Sequence of chain 1.A:
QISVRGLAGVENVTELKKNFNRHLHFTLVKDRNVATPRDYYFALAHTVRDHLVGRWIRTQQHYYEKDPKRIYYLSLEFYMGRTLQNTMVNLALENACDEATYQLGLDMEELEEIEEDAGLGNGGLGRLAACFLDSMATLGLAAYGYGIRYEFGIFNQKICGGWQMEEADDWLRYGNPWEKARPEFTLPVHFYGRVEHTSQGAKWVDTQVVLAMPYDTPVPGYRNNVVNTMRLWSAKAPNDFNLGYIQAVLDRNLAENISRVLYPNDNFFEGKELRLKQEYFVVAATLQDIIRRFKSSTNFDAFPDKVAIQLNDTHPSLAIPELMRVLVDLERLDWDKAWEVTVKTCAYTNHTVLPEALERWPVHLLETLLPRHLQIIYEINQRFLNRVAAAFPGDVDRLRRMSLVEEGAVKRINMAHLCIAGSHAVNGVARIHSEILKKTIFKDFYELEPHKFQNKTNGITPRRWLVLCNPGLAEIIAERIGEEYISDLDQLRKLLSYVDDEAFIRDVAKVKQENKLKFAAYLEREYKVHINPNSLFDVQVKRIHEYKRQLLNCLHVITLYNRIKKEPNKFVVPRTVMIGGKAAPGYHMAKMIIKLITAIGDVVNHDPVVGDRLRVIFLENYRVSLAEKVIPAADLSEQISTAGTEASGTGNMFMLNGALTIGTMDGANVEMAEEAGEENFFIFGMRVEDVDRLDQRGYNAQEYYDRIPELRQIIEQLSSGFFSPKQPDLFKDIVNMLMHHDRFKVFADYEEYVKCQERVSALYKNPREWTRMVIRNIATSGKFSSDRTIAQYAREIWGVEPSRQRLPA

The small molecule below binds the protein below.
Small molecule (SMILES): OC[C@H]1O[C@@H](NC(=S)N/N=C/c2ccccc2O)[C@H](O)[C@@H](O)[C@@H]1O

Sequence of chain 2.A:
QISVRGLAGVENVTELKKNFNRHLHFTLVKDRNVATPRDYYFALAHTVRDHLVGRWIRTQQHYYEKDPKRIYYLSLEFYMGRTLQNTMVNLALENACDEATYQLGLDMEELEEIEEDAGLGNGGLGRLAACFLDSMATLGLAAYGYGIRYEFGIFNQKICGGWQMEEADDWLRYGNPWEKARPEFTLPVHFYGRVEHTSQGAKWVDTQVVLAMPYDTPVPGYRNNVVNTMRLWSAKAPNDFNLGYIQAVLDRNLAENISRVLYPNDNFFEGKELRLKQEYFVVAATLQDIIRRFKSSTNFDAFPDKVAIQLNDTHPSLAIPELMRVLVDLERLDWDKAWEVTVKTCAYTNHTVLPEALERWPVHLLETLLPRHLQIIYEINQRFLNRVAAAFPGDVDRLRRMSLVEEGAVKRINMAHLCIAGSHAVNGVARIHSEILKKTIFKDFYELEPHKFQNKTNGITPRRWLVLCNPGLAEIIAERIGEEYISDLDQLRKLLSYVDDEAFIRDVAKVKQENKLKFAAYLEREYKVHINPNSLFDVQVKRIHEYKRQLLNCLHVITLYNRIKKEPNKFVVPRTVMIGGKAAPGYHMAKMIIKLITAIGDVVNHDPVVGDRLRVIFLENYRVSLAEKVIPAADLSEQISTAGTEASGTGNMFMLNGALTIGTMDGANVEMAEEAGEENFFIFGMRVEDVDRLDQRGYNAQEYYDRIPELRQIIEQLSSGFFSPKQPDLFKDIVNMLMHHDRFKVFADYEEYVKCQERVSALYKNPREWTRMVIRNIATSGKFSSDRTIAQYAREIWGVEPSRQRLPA

Binding-site contacts:
Ligand atom C4 contacts residue ASN186 of chain 2.A at 3.8 Å.
Ligand atom CAQ contacts residue VAL39 of chain 1.A at 3.5 Å (hydrophobic).
Ligand atom O3 contacts residue TYR225 of chain 2.A at 3.5 Å.
Ligand atom NAP contacts residue LYS190 of chain 2.A at 3.8 Å.
Ligand atom CAT contacts residue TRP188 of chain 2.A at 3.9 Å (hydrophobic).
Ligand atom CAU contacts residue ARG59 of chain 2.A at 3.5 Å.
Ligand atom OAX contacts residue PRO187 of chain 2.A at 3.5 Å (h-bond).
Ligand atom OAX contacts residue TRP188 of chain 2.A at 3.5 Å.
Ligand atom O2 contacts residue ALA191 of chain 2.A at 3.1 Å (h-bond).
Ligand atom O2 contacts residue GLU189 of chain 2.A at 3.6 Å (salt-bridge).
Ligand atom CAQ contacts residue ARG59 of chain 2.A at 3.4 Å.
Ligand atom NAP contacts residue ARG59 of chain 2.A at 3.3 Å (salt-bridge).
Ligand atom NAP contacts residue THR37 of chain 1.A at 3.6 Å (h-bond).
Ligand atom CAW contacts residue VAL39 of chain 1.A at 3.4 Å (hydrophobic).
Ligand atom CAU contacts residue TRP66 of chain 2.A at 3.6 Å (hydrophobic).
Ligand atom CAT contacts residue TRP66 of chain 2.A at 3.7 Å (hydrophobic).
Ligand atom NAL contacts residue GLU189 of chain 2.A at 3.0 Å (salt-bridge).
Ligand atom OAX contacts residue GLU189 of chain 2.A at 2.9 Å (salt-bridge).
Ligand atom O2 contacts residue LYS190 of chain 2.A at 3.7 Å.
Ligand atom NAN contacts residue ARG59 of chain 2.A at 3.4 Å (salt-bridge).
Ligand atom CAQ contacts residue THR37 of chain 1.A at 3.5 Å.
Ligand atom CAU contacts residue PRO228 of chain 2.A at 3.8 Å (hydrophobic).
Ligand atom CAW contacts residue ARG59 of chain 2.A at 3.4 Å.
Ligand atom NAN contacts residue THR37 of chain 1.A at 2.9 Å (h-bond).
Ligand atom SAO contacts residue THR37 of chain 1.A at 3.7 Å.
Ligand atom CAR contacts residue VAL39 of chain 1.A at 3.6 Å (hydrophobic).
Ligand atom CAT contacts residue PRO228 of chain 2.A at 3.8 Å (hydrophobic).
Ligand atom NAN contacts residue LYS190 of chain 2.A at 3.6 Å.
Ligand atom CAW contacts residue VAL63 of chain 2.A at 3.7 Å (hydrophobic).
Ligand atom CAM contacts residue LYS190 of chain 2.A at 3.8 Å.
Ligand atom CAM contacts residue THR37 of chain 1.A at 3.7 Å.
Ligand atom CAS contacts residue PRO187 of chain 2.A at 3.9 Å (hydrophobic).
Ligand atom C1 contacts residue GLU189 of chain 2.A at 3.5 Å.
Ligand atom O3 contacts residue GLU189 of chain 2.A at 3.0 Å (salt-bridge).
Ligand atom CAR contacts residue ARG59 of chain 2.A at 3.8 Å.
Ligand atom NAP contacts residue GLU189 of chain 2.A at 3.8 Å.
Ligand atom C2 contacts residue GLU189 of chain 2.A at 3.1 Å.
Ligand atom CAV contacts residue VAL63 of chain 2.A at 3.6 Å (hydrophobic).
Ligand atom OAX contacts residue LYS190 of chain 2.A at 3.4 Å (salt-bridge).
Ligand atom CAV contacts residue ARG59 of chain 2.A at 3.2 Å.